Sequence of chain 3.A:
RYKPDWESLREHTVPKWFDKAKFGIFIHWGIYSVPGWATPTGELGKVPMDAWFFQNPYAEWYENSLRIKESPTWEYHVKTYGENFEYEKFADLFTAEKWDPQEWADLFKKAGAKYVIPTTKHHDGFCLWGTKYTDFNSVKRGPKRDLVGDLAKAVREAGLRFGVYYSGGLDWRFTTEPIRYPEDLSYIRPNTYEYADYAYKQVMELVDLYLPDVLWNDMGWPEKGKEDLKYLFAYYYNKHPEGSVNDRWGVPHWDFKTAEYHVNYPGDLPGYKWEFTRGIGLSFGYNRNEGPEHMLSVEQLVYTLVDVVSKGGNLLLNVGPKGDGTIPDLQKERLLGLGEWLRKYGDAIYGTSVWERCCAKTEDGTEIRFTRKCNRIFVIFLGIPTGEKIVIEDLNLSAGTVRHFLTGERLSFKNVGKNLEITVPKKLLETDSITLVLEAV

The protein below binds the small molecule below.
Small molecule (SMILES): C[C@@H]1N[C@H](CNC(=O)CCc2c[nH]c3ccccc23)[C@@H](O)[C@H](O)[C@@H]1O

Binding-site contacts:
Ligand atom NAO contacts residue ASP224 of chain 3.A at 2.8 Å (salt-bridge).
Ligand atom OAC contacts residue TYR171 of chain 3.A at 3.1 Å (h-bond).
Ligand atom CAM contacts residue ASP224 of chain 3.A at 3.3 Å.
Ligand atom NAO contacts residue ARG254 of chain 3.A at 3.7 Å.
Ligand atom NAN contacts residue ARG254 of chain 3.A at 3.3 Å (salt-bridge).
Ligand atom CAX contacts residue HIS129 of chain 3.A at 3.3 Å.
Ligand atom CAM contacts residue GLU266 of chain 3.A at 3.7 Å.
Ligand atom CAW contacts residue PHE290 of chain 3.A at 3.8 Å (hydrophobic).
Ligand atom CAQ contacts residue ARG254 of chain 3.A at 3.4 Å.
Ligand atom CAY contacts residue TYR64 of chain 3.A at 3.7 Å (hydrophobic).
Ligand atom CAW contacts residue HIS34 of chain 3.A at 3.3 Å.
Ligand atom CAH contacts residue MET55 of chain 3.A at 3.7 Å (hydrophobic).
Ligand atom CAA contacts residue HIS34 of chain 3.A at 3.6 Å.
Ligand atom OAE contacts residue HIS129 of chain 3.A at 3.6 Å (h-bond).
Ligand atom NAO contacts residue GLU266 of chain 3.A at 3.1 Å (salt-bridge).
Ligand atom NAN contacts residue GLU266 of chain 3.A at 2.8 Å (salt-bridge).
Ligand atom CAF contacts residue TRP58 of chain 3.A at 3.7 Å (hydrophobic).
Ligand atom OAB contacts residue ASP224 of chain 3.A at 3.7 Å.
Ligand atom CAK contacts residue GLU266 of chain 3.A at 3.5 Å.
Ligand atom CAV contacts residue ASP224 of chain 3.A at 3.4 Å.
Ligand atom OAC contacts residue ASP224 of chain 3.A at 3.5 Å (salt-bridge).
Ligand atom CAW contacts residue HIS128 of chain 3.A at 3.7 Å.
Ligand atom OAE contacts residue GLU66 of chain 3.A at 2.7 Å (salt-bridge).
Ligand atom CAA contacts residue PHE290 of chain 3.A at 3.5 Å (hydrophobic).
Ligand atom OAD contacts residue HIS129 of chain 3.A at 2.9 Å (h-bond).
Ligand atom CAL contacts residue LEU50 of chain 3.A at 3.5 Å (hydrophobic).
Ligand atom OAC contacts residue HIS34 of chain 3.A at 2.6 Å (h-bond).
Ligand atom OAE contacts residue HIS128 of chain 3.A at 2.6 Å.
Ligand atom CAW contacts residue GLU66 of chain 3.A at 3.5 Å.
Ligand atom CAY contacts residue GLU66 of chain 3.A at 3.1 Å.
Ligand atom CAX contacts residue ASP224 of chain 3.A at 3.5 Å.
Ligand atom CAU contacts residue PHE290 of chain 3.A at 3.6 Å (hydrophobic).
Ligand atom OAD contacts residue TRP67 of chain 3.A at 2.8 Å (h-bond).
Ligand atom OAE contacts residue TRP67 of chain 3.A at 3.2 Å (h-bond).
Ligand atom CAV contacts residue GLU266 of chain 3.A at 3.3 Å.
Ligand atom OAB contacts residue MET225 of chain 3.A at 3.5 Å.
Ligand atom CAQ contacts residue GLU266 of chain 3.A at 3.5 Å.
Ligand atom OAB contacts residue ARG254 of chain 3.A at 3.7 Å.
Ligand atom OAC contacts residue HIS128 of chain 3.A at 2.7 Å (h-bond).
Ligand atom CAU contacts residue GLU266 of chain 3.A at 3.5 Å.